Sequence of chain 1.H:
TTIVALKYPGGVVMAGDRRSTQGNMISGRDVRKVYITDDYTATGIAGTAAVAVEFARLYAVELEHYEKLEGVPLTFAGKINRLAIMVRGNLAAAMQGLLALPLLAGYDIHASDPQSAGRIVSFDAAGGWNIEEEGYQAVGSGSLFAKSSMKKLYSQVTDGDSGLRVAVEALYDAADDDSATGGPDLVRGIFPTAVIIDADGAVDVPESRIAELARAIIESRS

This small molecule binds to this protein.
Small molecule (SMILES): COC[C@H](NC(=O)[C@H](CC(=O)n1cccc1)NC(=O)CCc1ccccc1)C(=O)NCc1cccc2ccccc12

Sequence of chain 1.I:
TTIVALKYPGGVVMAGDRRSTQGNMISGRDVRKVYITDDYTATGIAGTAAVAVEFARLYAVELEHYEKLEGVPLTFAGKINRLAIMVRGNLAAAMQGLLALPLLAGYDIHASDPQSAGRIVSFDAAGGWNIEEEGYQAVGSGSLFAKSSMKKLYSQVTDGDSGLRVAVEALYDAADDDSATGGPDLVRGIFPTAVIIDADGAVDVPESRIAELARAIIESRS

Binding-site contacts:
Ligand atom O30 contacts residue SER27 of chain 1.H at 2.8 Å (h-bond).
Ligand atom O01 contacts residue ALA49 of chain 1.H at 3.1 Å (h-bond).
Ligand atom C04 contacts residue GLY47 of chain 1.H at 3.5 Å.
Ligand atom C32 contacts residue ASP124 of chain 1.I at 3.7 Å.
Ligand atom N06 contacts residue THR1 of chain 1.H at 3.5 Å (h-bond).
Ligand atom C15 contacts residue VAL31 of chain 1.H at 3.6 Å (hydrophobic).
Ligand atom C10 contacts residue LYS33 of chain 1.H at 3.6 Å.
Ligand atom C05 contacts residue GLY47 of chain 1.H at 3.6 Å.
Ligand atom N31 contacts residue ASP124 of chain 1.I at 2.9 Å (salt-bridge).
Ligand atom O30 contacts residue GLN22 of chain 1.H at 2.6 Å (h-bond).
Ligand atom C28 contacts residue TRP129 of chain 1.I at 3.5 Å (hydrophobic).
Ligand atom C28 contacts residue GLY128 of chain 1.I at 3.6 Å.
Ligand atom O18 contacts residue THR21 of chain 1.H at 3.4 Å (h-bond).
Ligand atom C23 contacts residue SER20 of chain 1.H at 3.5 Å.
Ligand atom O41 contacts residue GLN22 of chain 1.H at 3.7 Å.
Ligand atom C15 contacts residue ALA49 of chain 1.H at 3.4 Å (hydrophobic).
Ligand atom C24 contacts residue SER27 of chain 1.H at 3.4 Å.
Ligand atom C12 contacts residue ALA49 of chain 1.H at 3.7 Å (hydrophobic).
Ligand atom C19 contacts residue THR21 of chain 1.H at 3.4 Å.
Ligand atom C13 contacts residue ALA49 of chain 1.H at 3.7 Å (hydrophobic).
Ligand atom C09 contacts residue ILE45 of chain 1.H at 3.4 Å (hydrophobic).
Ligand atom C37 contacts residue LEU91 of chain 1.I at 3.6 Å (hydrophobic).
Ligand atom C17 contacts residue ALA49 of chain 1.H at 3.6 Å (hydrophobic).
Ligand atom C10 contacts residue ILE45 of chain 1.H at 3.4 Å (hydrophobic).
Ligand atom C16 contacts residue ALA49 of chain 1.H at 3.4 Å (hydrophobic).
Ligand atom C38 contacts residue MET95 of chain 1.I at 3.5 Å (hydrophobic).
Ligand atom C09 contacts residue LYS33 of chain 1.H at 3.6 Å.
Ligand atom C24 contacts residue SER20 of chain 1.H at 3.7 Å.
Ligand atom C33 contacts residue ASP124 of chain 1.I at 3.6 Å.
Ligand atom C29 contacts residue ASP124 of chain 1.I at 3.6 Å.
Ligand atom N03 contacts residue THR21 of chain 1.H at 2.8 Å (h-bond).
Ligand atom O01 contacts residue THR48 of chain 1.H at 3.7 Å.
Ligand atom C22 contacts residue THR21 of chain 1.H at 3.4 Å.
Ligand atom C07 contacts residue THR1 of chain 1.H at 3.0 Å.
Ligand atom C14 contacts residue ALA49 of chain 1.H at 3.5 Å (hydrophobic).
Ligand atom C02 contacts residue THR21 of chain 1.H at 3.6 Å.
Ligand atom C24 contacts residue GLN22 of chain 1.H at 3.5 Å.
Ligand atom N06 contacts residue GLY47 of chain 1.H at 2.8 Å (h-bond).
Ligand atom C16 contacts residue VAL31 of chain 1.H at 3.6 Å (hydrophobic).
Ligand atom O18 contacts residue SER20 of chain 1.H at 3.2 Å.